Sequence of chain 1.B:
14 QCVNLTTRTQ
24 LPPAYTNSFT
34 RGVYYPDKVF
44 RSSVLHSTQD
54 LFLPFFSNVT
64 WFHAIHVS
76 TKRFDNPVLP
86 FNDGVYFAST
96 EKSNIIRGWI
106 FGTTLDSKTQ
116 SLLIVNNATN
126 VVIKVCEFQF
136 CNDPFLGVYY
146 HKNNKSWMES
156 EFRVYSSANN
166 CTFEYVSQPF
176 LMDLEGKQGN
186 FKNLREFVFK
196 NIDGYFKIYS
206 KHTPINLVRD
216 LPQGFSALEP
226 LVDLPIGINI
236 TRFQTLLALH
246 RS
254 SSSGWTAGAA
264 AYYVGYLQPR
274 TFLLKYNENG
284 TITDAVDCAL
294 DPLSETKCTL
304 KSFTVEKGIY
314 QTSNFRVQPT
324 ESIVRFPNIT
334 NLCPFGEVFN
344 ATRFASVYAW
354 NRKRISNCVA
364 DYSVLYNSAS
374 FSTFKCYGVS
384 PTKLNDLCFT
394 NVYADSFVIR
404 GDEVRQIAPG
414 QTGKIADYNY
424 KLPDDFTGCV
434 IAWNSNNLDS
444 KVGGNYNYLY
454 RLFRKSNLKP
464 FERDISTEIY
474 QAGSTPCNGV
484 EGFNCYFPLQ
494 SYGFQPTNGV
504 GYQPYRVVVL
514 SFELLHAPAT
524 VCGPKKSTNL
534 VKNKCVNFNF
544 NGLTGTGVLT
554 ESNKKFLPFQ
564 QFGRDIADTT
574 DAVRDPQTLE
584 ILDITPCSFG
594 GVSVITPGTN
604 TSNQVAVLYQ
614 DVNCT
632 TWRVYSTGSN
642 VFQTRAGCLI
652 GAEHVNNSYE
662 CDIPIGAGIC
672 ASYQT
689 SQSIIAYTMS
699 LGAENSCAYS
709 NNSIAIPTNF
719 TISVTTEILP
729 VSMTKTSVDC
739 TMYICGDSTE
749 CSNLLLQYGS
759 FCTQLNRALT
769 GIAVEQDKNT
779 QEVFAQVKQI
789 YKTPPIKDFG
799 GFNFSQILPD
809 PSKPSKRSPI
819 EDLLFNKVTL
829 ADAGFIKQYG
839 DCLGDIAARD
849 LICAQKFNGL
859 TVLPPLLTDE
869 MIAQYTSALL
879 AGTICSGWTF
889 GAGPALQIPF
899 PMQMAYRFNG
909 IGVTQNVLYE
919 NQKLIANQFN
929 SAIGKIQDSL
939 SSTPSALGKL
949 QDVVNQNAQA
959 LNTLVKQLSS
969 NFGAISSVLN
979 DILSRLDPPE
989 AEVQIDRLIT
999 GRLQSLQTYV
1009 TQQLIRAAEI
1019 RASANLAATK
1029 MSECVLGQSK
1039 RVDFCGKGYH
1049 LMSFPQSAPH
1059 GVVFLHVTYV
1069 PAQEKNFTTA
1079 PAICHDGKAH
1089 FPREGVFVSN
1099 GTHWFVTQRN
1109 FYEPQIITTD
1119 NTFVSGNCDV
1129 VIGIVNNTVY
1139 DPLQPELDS

A protein and the small-molecule ligand that binds it are described below.
Small molecule (SMILES): CC(=O)N[C@@H]1[C@@H](O)[C@H](O)[C@@H](CO)O[C@H]1O

Binding-site contacts:
Ligand atom O7 contacts residue ARG457 of chain 1.B at 2.9 Å (salt-bridge).
Ligand atom C2 contacts residue ASN234 of chain 1.C at 2.5 Å.
Ligand atom C7 contacts residue ASN460 of chain 1.B at 4.2 Å.
Ligand atom O5 contacts residue THR108 of chain 1.C at 3.9 Å.
Ligand atom C1 contacts residue THR236 of chain 1.C at 4.0 Å.
Ligand atom O5 contacts residue THR236 of chain 1.C at 3.9 Å.
Ligand atom C7 contacts residue ASN234 of chain 1.C at 3.8 Å.
Ligand atom C8 contacts residue LYS462 of chain 1.B at 3.7 Å.
Ligand atom C1 contacts residue ASN234 of chain 1.C at 1.5 Å.
Ligand atom C7 contacts residue ARG457 of chain 1.B at 3.9 Å.
Ligand atom C1 contacts residue THR108 of chain 1.C at 4.4 Å.
Ligand atom O7 contacts residue ASN460 of chain 1.B at 4.1 Å.
Ligand atom O7 contacts residue ASN234 of chain 1.C at 4.2 Å.
Ligand atom C7 contacts residue GLU465 of chain 1.B at 4.2 Å.
Ligand atom C8 contacts residue ASN460 of chain 1.B at 3.3 Å.
Ligand atom O7 contacts residue SER459 of chain 1.B at 3.1 Å (h-bond).
Ligand atom O7 contacts residue GLU465 of chain 1.B at 4.4 Å.
Ligand atom C4 contacts residue ASN234 of chain 1.C at 4.3 Å.
Ligand atom C7 contacts residue SER459 of chain 1.B at 3.9 Å.
Ligand atom N2 contacts residue ASN234 of chain 1.C at 3.0 Å (h-bond).
Ligand atom C5 contacts residue THR236 of chain 1.C at 4.3 Å.
Ligand atom O3 contacts residue SER459 of chain 1.B at 3.3 Å (h-bond).
Ligand atom C8 contacts residue ARG457 of chain 1.B at 4.3 Å.
Ligand atom C8 contacts residue GLU465 of chain 1.B at 3.3 Å.
Ligand atom C5 contacts residue ASN234 of chain 1.C at 3.8 Å.
Ligand atom O5 contacts residue ASN234 of chain 1.C at 2.4 Å (h-bond).
Ligand atom C3 contacts residue ASN234 of chain 1.C at 3.9 Å.
Ligand atom C8 contacts residue LEU461 of chain 1.B at 4.4 Å (hydrophobic).

Sequence of chain 1.C:
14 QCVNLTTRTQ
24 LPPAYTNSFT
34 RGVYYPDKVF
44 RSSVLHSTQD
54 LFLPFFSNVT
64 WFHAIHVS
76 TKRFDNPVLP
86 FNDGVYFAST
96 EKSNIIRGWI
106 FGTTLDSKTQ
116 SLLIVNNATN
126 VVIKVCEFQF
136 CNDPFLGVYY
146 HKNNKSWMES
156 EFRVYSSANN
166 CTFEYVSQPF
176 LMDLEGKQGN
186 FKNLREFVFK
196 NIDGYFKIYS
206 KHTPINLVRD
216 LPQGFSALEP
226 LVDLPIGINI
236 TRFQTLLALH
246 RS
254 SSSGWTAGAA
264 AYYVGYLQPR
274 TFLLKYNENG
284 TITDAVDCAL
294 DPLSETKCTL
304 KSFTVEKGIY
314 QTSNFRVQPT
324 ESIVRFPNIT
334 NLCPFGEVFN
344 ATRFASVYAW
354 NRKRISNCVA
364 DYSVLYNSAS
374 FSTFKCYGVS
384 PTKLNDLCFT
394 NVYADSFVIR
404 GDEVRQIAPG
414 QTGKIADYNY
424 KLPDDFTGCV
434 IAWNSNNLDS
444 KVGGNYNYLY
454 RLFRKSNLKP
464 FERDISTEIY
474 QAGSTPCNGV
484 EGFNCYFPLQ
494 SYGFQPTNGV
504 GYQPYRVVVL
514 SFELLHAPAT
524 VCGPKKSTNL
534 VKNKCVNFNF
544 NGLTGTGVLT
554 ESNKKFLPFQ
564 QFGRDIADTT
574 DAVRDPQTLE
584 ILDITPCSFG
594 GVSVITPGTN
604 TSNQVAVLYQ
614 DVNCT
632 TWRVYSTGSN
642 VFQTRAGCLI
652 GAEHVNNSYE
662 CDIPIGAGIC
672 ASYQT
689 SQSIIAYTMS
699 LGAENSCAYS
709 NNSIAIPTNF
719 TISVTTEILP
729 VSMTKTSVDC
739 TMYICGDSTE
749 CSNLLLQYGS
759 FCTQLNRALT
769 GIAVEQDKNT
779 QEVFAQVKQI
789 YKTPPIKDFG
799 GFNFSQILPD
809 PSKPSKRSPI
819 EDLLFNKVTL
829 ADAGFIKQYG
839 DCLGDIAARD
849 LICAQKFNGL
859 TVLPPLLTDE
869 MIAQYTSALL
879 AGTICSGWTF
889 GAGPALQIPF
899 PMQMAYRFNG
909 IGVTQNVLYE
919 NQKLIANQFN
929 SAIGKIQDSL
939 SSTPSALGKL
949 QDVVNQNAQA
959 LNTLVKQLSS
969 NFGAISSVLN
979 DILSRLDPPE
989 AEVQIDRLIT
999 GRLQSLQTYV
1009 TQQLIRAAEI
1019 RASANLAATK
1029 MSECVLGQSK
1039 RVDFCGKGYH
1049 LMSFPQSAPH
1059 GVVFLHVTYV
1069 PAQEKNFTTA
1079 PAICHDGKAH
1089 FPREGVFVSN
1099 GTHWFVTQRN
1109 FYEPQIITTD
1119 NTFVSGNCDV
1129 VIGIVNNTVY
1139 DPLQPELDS